The protein below binds the small molecule below.
Small molecule (SMILES): O=P(O)(O)OC[C@H]1O[C@](O)(COP(=O)(O)O)[C@@H](O)[C@@H]1O

Sequence of chain 1.G:
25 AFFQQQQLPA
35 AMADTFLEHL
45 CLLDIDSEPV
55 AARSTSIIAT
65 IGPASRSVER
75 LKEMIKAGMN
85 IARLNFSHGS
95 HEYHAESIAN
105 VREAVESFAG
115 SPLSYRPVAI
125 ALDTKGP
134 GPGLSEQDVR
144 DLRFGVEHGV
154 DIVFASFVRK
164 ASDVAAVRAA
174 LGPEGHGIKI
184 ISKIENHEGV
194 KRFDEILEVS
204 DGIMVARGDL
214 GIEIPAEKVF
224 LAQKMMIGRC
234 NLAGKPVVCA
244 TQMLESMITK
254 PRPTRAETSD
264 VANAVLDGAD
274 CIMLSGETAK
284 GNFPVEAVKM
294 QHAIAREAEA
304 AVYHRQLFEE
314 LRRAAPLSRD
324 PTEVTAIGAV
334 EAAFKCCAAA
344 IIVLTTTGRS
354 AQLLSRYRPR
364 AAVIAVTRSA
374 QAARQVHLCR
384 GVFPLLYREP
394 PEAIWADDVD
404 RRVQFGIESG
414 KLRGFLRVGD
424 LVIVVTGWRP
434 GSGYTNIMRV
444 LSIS

Binding-site contacts:
Ligand atom O5P contacts residue THR348 of chain 1.G at 2.5 Å (h-bond).
Ligand atom O4 contacts residue SER435 of chain 1.G at 3.8 Å.
Ligand atom C6 contacts residue THR438 of chain 1.G at 3.3 Å.
Ligand atom O4 contacts residue THR438 of chain 1.G at 3.8 Å.
Ligand atom P2 contacts residue THR349 of chain 1.G at 3.7 Å.
Ligand atom C3 contacts residue GLY434 of chain 1.G at 3.6 Å.
Ligand atom O3P contacts residue ARG405 of chain 1.G at 3.3 Å (salt-bridge).
Ligand atom O3 contacts residue TRP398 of chain 1.G at 3.5 Å.
Ligand atom O4P contacts residue THR349 of chain 1.G at 3.2 Å (h-bond).
Ligand atom O5 contacts residue LEU347 of chain 1.G at 3.4 Å (h-bond).
Ligand atom O6P contacts residue SER435 of chain 1.G at 3.0 Å (h-bond).
Ligand atom P2 contacts residue THR350 of chain 1.G at 3.6 Å.
Ligand atom O4P contacts residue SER435 of chain 1.G at 2.7 Å (h-bond).
Ligand atom O4 contacts residue TYR437 of chain 1.G at 2.8 Å (h-bond).
Ligand atom O2 contacts residue GLY430 of chain 1.G at 3.4 Å (h-bond).
Ligand atom O5P contacts residue SER353 of chain 1.G at 2.6 Å (h-bond).
Ligand atom O3 contacts residue GLY430 of chain 1.G at 3.1 Å.
Ligand atom O2 contacts residue LEU347 of chain 1.G at 3.3 Å (h-bond).
Ligand atom O4 contacts residue GLY436 of chain 1.G at 3.7 Å.
Ligand atom C6 contacts residue LEU347 of chain 1.G at 3.7 Å (hydrophobic).
Ligand atom O1P contacts residue GLY434 of chain 1.G at 2.9 Å (h-bond).
Ligand atom C6 contacts residue SER353 of chain 1.G at 3.6 Å.
Ligand atom P1 contacts residue ARG405 of chain 1.G at 3.7 Å.
Ligand atom O3P contacts residue PRO433 of chain 1.G at 3.6 Å.
Ligand atom P2 contacts residue THR348 of chain 1.G at 3.6 Å.
Ligand atom O5P contacts residue ARG352 of chain 1.G at 3.7 Å.
Ligand atom O3P contacts residue TRP398 of chain 1.G at 2.4 Å (h-bond).
Ligand atom O4P contacts residue THR350 of chain 1.G at 2.6 Å (h-bond).
Ligand atom C5 contacts residue GLY434 of chain 1.G at 3.5 Å.
Ligand atom C4 contacts residue GLY434 of chain 1.G at 3.3 Å.
Ligand atom P2 contacts residue SER435 of chain 1.G at 3.3 Å.
Ligand atom P2 contacts residue SER353 of chain 1.G at 3.5 Å.
Ligand atom O2P contacts residue ARG405 of chain 1.G at 2.4 Å (salt-bridge).
Ligand atom O4 contacts residue GLY434 of chain 1.G at 2.4 Å (h-bond).
Ligand atom O4P contacts residue THR348 of chain 1.G at 3.6 Å.
Ligand atom O6P contacts residue GLY436 of chain 1.G at 2.9 Å (h-bond).
Ligand atom O6P contacts residue SER353 of chain 1.G at 3.7 Å.
Ligand atom C3 contacts residue ARG432 of chain 1.G at 3.5 Å.
Ligand atom O6 contacts residue THR349 of chain 1.G at 3.3 Å (h-bond).
Ligand atom O3 contacts residue ARG432 of chain 1.G at 2.8 Å (salt-bridge).